The protein below binds the small molecule below.
Small molecule (SMILES): CC[n+]1c(C)c(C(=O)OC(C)C)c(-c2ccccc2Cl)c(C(=O)O)c1C(=O)O

Binding-site contacts:
Ligand atom C21 contacts residue GLN71 of chain 1.A at 3.8 Å.
Ligand atom O3B contacts residue ARG309 of chain 1.A at 2.7 Å (salt-bridge).
Ligand atom C17 contacts residue TYR75 of chain 1.A at 3.5 Å (hydrophobic).
Ligand atom C15 contacts residue GLN72 of chain 1.A at 3.5 Å.
Ligand atom CL2 contacts residue ARG242 of chain 1.A at 3.8 Å.
Ligand atom C3 contacts residue GLU195 of chain 1.A at 3.8 Å.
Ligand atom C4 contacts residue LYS41 of chain 2.A at 3.5 Å.
Ligand atom C2 contacts residue PHE196 of chain 1.A at 3.9 Å (hydrophobic).
Ligand atom C20 contacts residue VAL40 of chain 2.A at 3.3 Å (hydrophobic).
Ligand atom C4 contacts residue GLU195 of chain 1.A at 3.7 Å.
Ligand atom O4B contacts residue ARG310 of chain 1.A at 3.2 Å (salt-bridge).
Ligand atom C4 contacts residue PHE196 of chain 1.A at 3.7 Å (hydrophobic).
Ligand atom C20 contacts residue ILE68 of chain 1.A at 4.0 Å (hydrophobic).
Ligand atom O4A contacts residue ARG310 of chain 1.A at 3.8 Å.
Ligand atom O4A contacts residue ARG309 of chain 1.A at 3.0 Å (salt-bridge).
Ligand atom O3A contacts residue ARG310 of chain 1.A at 3.5 Å (salt-bridge).
Ligand atom C5 contacts residue PHE196 of chain 1.A at 3.8 Å (hydrophobic).
Ligand atom C3 contacts residue ARG193 of chain 1.A at 4.0 Å.
Ligand atom O8 contacts residue GLN71 of chain 1.A at 3.6 Å.
Ligand atom C13 contacts residue ARG309 of chain 1.A at 3.9 Å.
Ligand atom C8 contacts residue GLN71 of chain 1.A at 3.7 Å.
Ligand atom O3B contacts residue ARG242 of chain 1.A at 3.8 Å.
Ligand atom O3B contacts residue PHE196 of chain 1.A at 3.8 Å.
Ligand atom C20 contacts residue LYS41 of chain 2.A at 3.9 Å.
Ligand atom C14 contacts residue ARG310 of chain 1.A at 3.6 Å.
Ligand atom O8A contacts residue VAL45 of chain 2.A at 3.9 Å.
Ligand atom CL2 contacts residue ASP227 of chain 1.A at 3.8 Å.
Ligand atom O3A contacts residue ARG242 of chain 1.A at 3.4 Å (salt-bridge).
Ligand atom CL2 contacts residue ARG193 of chain 1.A at 2.9 Å.
Ligand atom C13 contacts residue ARG310 of chain 1.A at 3.4 Å.
Ligand atom C15 contacts residue TYR75 of chain 1.A at 3.9 Å (hydrophobic).
Ligand atom O3B contacts residue ARG310 of chain 1.A at 2.6 Å (salt-bridge).
Ligand atom C21 contacts residue TRP67 of chain 1.A at 3.9 Å (hydrophobic).
Ligand atom C5 contacts residue VAL45 of chain 2.A at 3.6 Å (hydrophobic).
Ligand atom C3 contacts residue PHE196 of chain 1.A at 3.8 Å (hydrophobic).
Ligand atom C18 contacts residue GLN71 of chain 1.A at 3.6 Å.
Ligand atom C19 contacts residue ILE68 of chain 1.A at 3.8 Å (hydrophobic).
Ligand atom C15 contacts residue GLN71 of chain 1.A at 3.6 Å.
Ligand atom C3 contacts residue LYS41 of chain 2.A at 3.8 Å.
Ligand atom C6 contacts residue VAL45 of chain 2.A at 3.5 Å (hydrophobic).

Sequence of chain 2.A:
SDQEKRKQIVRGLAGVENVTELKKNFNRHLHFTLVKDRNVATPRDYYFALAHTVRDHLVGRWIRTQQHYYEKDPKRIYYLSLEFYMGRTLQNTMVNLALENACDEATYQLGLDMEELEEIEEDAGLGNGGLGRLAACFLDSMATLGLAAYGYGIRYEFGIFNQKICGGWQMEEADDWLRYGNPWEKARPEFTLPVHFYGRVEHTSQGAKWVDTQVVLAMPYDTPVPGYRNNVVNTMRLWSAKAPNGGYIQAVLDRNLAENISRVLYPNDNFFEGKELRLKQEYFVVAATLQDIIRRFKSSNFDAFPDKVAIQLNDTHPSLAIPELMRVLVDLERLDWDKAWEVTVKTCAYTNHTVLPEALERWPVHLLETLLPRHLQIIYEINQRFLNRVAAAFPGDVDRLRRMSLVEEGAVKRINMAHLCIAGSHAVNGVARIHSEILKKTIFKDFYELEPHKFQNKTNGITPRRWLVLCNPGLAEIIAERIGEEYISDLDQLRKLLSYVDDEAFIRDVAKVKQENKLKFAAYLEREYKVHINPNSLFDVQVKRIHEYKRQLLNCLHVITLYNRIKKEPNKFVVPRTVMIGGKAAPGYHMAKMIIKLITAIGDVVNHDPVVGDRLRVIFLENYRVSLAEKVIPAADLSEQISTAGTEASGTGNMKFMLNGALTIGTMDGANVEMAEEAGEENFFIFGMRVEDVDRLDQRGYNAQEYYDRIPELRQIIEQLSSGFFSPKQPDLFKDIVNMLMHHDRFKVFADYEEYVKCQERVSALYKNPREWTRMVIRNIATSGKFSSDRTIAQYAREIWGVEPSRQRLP

Sequence of chain 1.A:
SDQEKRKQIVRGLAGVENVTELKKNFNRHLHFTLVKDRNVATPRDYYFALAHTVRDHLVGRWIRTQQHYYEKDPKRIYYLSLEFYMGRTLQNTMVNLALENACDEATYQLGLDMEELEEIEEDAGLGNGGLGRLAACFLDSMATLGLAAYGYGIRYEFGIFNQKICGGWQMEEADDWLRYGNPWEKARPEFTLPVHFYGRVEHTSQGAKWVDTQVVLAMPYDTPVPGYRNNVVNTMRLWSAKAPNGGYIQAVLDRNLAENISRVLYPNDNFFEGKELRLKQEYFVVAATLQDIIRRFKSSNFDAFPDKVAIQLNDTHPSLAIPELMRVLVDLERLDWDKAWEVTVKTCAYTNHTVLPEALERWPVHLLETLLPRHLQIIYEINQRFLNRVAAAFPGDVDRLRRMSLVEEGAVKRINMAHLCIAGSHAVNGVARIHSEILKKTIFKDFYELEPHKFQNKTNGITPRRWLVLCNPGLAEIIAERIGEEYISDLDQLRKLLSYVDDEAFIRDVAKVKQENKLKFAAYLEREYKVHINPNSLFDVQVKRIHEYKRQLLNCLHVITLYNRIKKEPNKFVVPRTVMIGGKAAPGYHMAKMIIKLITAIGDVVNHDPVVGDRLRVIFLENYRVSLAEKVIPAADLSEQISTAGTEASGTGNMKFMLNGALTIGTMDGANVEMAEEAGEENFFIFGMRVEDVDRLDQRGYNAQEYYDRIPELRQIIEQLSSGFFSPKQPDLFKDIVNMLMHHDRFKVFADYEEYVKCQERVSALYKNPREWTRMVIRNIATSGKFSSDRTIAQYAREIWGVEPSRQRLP